Binding-site contacts:
Ligand atom C6 contacts residue MET49 of chain 1.A at 3.8 Å (hydrophobic).
Ligand atom S contacts residue TYR54 of chain 1.A at 3.8 Å.
Ligand atom N3 contacts residue CYS145 of chain 1.A at 3.7 Å.
Ligand atom C16 contacts residue GLU166 of chain 1.A at 3.4 Å.
Ligand atom O1 contacts residue GLU166 of chain 1.A at 3.0 Å (salt-bridge).
Ligand atom N4 contacts residue HIS163 of chain 1.A at 3.3 Å (h-bond).
Ligand atom C15 contacts residue GLU166 of chain 1.A at 3.6 Å.
Ligand atom N5 contacts residue GLU166 of chain 1.A at 3.7 Å.
Ligand atom N5 contacts residue MET165 of chain 1.A at 4.0 Å.
Ligand atom C16 contacts residue LEU141 of chain 1.A at 3.5 Å (hydrophobic).
Ligand atom C4 contacts residue HIS41 of chain 1.A at 3.5 Å.
Ligand atom C14 contacts residue CYS145 of chain 1.A at 3.5 Å (hydrophobic).
Ligand atom N4 contacts residue CYS145 of chain 1.A at 3.3 Å (h-bond).
Ligand atom S contacts residue HIS41 of chain 1.A at 3.7 Å.
Ligand atom C17 contacts residue LEU141 of chain 1.A at 3.6 Å (hydrophobic).
Ligand atom C18 contacts residue ASN142 of chain 1.A at 3.6 Å.
Ligand atom N4 contacts residue MET165 of chain 1.A at 3.5 Å.
Ligand atom C10 contacts residue MET49 of chain 1.A at 3.7 Å (hydrophobic).
Ligand atom N5 contacts residue HIS163 of chain 1.A at 2.9 Å (h-bond).
Ligand atom C17 contacts residue PHE140 of chain 1.A at 3.7 Å (hydrophobic).
Ligand atom C2 contacts residue MET49 of chain 1.A at 3.4 Å (hydrophobic).
Ligand atom C19 contacts residue ASN142 of chain 1.A at 3.7 Å.
Ligand atom C10 contacts residue GLN189 of chain 1.A at 3.9 Å.
Ligand atom N4 contacts residue GLU166 of chain 1.A at 3.5 Å (salt-bridge).
Ligand atom C3 contacts residue HIS41 of chain 1.A at 3.5 Å.
Ligand atom C17 contacts residue GLU166 of chain 1.A at 3.7 Å.
Ligand atom C16 contacts residue ASN142 of chain 1.A at 3.9 Å.
Ligand atom C11 contacts residue ASP187 of chain 1.A at 3.8 Å.
Ligand atom N4 contacts residue HIS164 of chain 1.A at 3.8 Å.
Ligand atom C7 contacts residue MET49 of chain 1.A at 3.3 Å (hydrophobic).
Ligand atom S contacts residue ASP187 of chain 1.A at 3.4 Å.
Ligand atom C11 contacts residue MET49 of chain 1.A at 4.0 Å (hydrophobic).
Ligand atom C17 contacts residue ASN142 of chain 1.A at 3.5 Å.
Ligand atom C15 contacts residue LEU141 of chain 1.A at 3.9 Å (hydrophobic).
Ligand atom O1 contacts residue MET165 of chain 1.A at 3.4 Å.
Ligand atom N1 contacts residue MET49 of chain 1.A at 3.6 Å (h-bond).
Ligand atom C14 contacts residue HIS164 of chain 1.A at 3.9 Å.
Ligand atom S contacts residue ARG188 of chain 1.A at 3.7 Å.
Ligand atom C16 contacts residue PHE140 of chain 1.A at 3.1 Å (hydrophobic).
Ligand atom N contacts residue THR25 of chain 1.A at 3.5 Å (h-bond).

Sequence of chain 1.A:
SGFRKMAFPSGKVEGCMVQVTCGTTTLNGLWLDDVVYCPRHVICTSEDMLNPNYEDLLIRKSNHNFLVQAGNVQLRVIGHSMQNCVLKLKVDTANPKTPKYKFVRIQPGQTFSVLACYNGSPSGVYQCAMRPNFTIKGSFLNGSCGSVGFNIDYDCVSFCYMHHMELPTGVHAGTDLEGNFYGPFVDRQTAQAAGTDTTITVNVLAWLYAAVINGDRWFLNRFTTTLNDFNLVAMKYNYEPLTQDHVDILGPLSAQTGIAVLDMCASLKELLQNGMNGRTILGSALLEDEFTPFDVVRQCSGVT

Sequence of chain 2.A:
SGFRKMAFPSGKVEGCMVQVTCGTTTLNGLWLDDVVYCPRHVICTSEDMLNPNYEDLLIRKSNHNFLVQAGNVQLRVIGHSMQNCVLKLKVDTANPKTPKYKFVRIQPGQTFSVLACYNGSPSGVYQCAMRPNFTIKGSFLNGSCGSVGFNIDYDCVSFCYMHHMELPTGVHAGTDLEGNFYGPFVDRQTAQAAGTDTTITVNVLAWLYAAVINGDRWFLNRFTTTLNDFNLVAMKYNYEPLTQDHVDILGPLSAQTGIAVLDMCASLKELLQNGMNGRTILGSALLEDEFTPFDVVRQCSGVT

The protein below binds the small molecule below.
Small molecule (SMILES): CNC(=O)Nc1ccc(N(Cc2ccsc2)C(=O)Cn2nnc3ccccc32)cc1